Sequence of chain 1.C:
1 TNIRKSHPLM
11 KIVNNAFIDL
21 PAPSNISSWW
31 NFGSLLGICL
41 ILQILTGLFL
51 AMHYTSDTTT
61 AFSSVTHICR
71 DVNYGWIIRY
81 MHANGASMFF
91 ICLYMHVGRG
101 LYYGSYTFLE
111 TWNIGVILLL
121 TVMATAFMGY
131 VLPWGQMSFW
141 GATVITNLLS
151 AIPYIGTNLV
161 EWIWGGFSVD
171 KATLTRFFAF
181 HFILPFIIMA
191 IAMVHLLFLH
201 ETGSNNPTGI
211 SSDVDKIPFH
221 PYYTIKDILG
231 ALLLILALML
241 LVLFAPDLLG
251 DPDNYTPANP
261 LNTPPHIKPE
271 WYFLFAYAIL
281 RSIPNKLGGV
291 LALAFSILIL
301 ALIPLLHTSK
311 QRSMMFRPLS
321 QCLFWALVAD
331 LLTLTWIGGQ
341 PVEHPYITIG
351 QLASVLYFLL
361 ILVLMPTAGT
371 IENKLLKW

Binding-site contacts:
Ligand atom C7 contacts residue HEM1 of chain 1.O at 3.9 Å.
Ligand atom C7 contacts residue ILE26 of chain 1.C at 3.6 Å (hydrophobic).
Ligand atom C22 contacts residue PHE17 of chain 1.C at 3.8 Å (hydrophobic).
Ligand atom O contacts residue HIS200 of chain 1.C at 2.5 Å (h-bond).
Ligand atom C14 contacts residue PHE17 of chain 1.C at 3.5 Å (hydrophobic).
Ligand atom C19 contacts residue GLY37 of chain 1.C at 3.4 Å.
Ligand atom O1 contacts residue SER34 of chain 1.C at 2.9 Å (h-bond).
Ligand atom C9 contacts residue ALA16 of chain 1.C at 3.9 Å (hydrophobic).
Ligand atom C7 contacts residue TRP30 of chain 1.C at 3.9 Å (hydrophobic).
Ligand atom F1 contacts residue MET193 of chain 1.C at 3.3 Å.
Ligand atom C11 contacts residue SER34 of chain 1.C at 3.6 Å.
Ligand atom C6 contacts residue SER204 of chain 1.C at 3.4 Å.
Ligand atom C8 contacts residue PHE219 of chain 1.C at 3.5 Å (hydrophobic).
Ligand atom C contacts residue HEM1 of chain 1.O at 3.9 Å.
Ligand atom C2 contacts residue PHE219 of chain 1.C at 3.3 Å (hydrophobic).
Ligand atom C2 contacts residue HEM1 of chain 1.O at 3.5 Å.
Ligand atom C5 contacts residue SER204 of chain 1.C at 3.4 Å.
Ligand atom C11 contacts residue HEM1 of chain 1.O at 3.7 Å.
Ligand atom C1 contacts residue PHE219 of chain 1.C at 3.6 Å (hydrophobic).
Ligand atom C9 contacts residue LEU196 of chain 1.C at 3.8 Å (hydrophobic).
Ligand atom O2 contacts residue ILE41 of chain 1.C at 3.4 Å.
Ligand atom C12 contacts residue SER34 of chain 1.C at 3.7 Å.
Ligand atom C9 contacts residue HIS200 of chain 1.C at 3.9 Å.
Ligand atom O1 contacts residue PHE219 of chain 1.C at 3.6 Å.
Ligand atom C5 contacts residue HEM1 of chain 1.O at 3.8 Å.
Ligand atom C6 contacts residue ILE26 of chain 1.C at 3.9 Å (hydrophobic).
Ligand atom C9 contacts residue PHE17 of chain 1.C at 3.8 Å (hydrophobic).
Ligand atom C13 contacts residue PHE17 of chain 1.C at 3.9 Å (hydrophobic).
Ligand atom C8 contacts residue HEM1 of chain 1.O at 3.6 Å.
Ligand atom N contacts residue PHE219 of chain 1.C at 3.4 Å.
Ligand atom N contacts residue ASP227 of chain 1.C at 3.6 Å.
Ligand atom C3 contacts residue PHE219 of chain 1.C at 3.9 Å (hydrophobic).
Ligand atom C contacts residue HIS200 of chain 1.C at 3.7 Å.
Ligand atom C8 contacts residue TRP30 of chain 1.C at 3.8 Å (hydrophobic).
Ligand atom O1 contacts residue ASP227 of chain 1.C at 2.5 Å (salt-bridge).
Ligand atom C1 contacts residue HEM1 of chain 1.O at 3.6 Å.
Ligand atom F contacts residue MET189 of chain 1.C at 3.3 Å.
Ligand atom O contacts residue LEU20 of chain 1.C at 3.4 Å.
Ligand atom C19 contacts residue ILE41 of chain 1.C at 3.6 Å (hydrophobic).
Ligand atom C19 contacts residue ILE38 of chain 1.C at 3.9 Å (hydrophobic).

A protein and the small-molecule ligand that binds it are described below.
Small molecule (SMILES): Cc1c(-c2ccc(Cc3ccc(OC(F)(F)F)cc3)cc2)n(O)c2ccccc2c1=O